Sequence of chain 1.B:
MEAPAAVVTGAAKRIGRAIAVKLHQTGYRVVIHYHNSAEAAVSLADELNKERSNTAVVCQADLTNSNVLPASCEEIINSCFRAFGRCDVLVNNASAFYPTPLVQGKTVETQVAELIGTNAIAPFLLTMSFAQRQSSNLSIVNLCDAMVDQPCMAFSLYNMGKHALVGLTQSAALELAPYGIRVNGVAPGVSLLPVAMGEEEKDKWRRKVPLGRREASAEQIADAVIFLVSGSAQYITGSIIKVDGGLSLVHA

The protein below binds the small molecule below.
Small molecule (SMILES): Nc1nc2ccc(C(=O)NCc3ccc(Cl)c(Cl)c3)cc2s1

Binding-site contacts:
Ligand atom CAB contacts residue PHE117 of chain 1.B at 3.4 Å (hydrophobic).
Ligand atom CAB contacts residue SER115 of chain 1.B at 3.8 Å.
Ligand atom CAP contacts residue CYS188 of chain 1.B at 3.6 Å (hydrophobic).
Ligand atom NAF contacts residue NAP1 of chain 1.H at 2.6 Å (h-bond).
Ligand atom CAL contacts residue LEU229 of chain 1.B at 3.8 Å (hydrophobic).
Ligand atom CAE contacts residue TYR194 of chain 1.B at 3.6 Å (hydrophobic).
Ligand atom CAO contacts residue TRP241 of chain 1.B at 3.9 Å (hydrophobic).
Ligand atom CAH contacts residue NAP1 of chain 1.H at 3.5 Å.
Ligand atom CAE contacts residue NAP1 of chain 1.H at 3.6 Å.
Ligand atom CAD contacts residue NAP1 of chain 1.H at 3.7 Å.
Ligand atom CAJ contacts residue ASP181 of chain 1.B at 3.7 Å.
Ligand atom CAR contacts residue NAP1 of chain 1.H at 3.6 Å.
Ligand atom NAA contacts residue NAP1 of chain 1.H at 3.0 Å (h-bond).
Ligand atom CL1 contacts residue CYS188 of chain 1.B at 3.5 Å.
Ligand atom CAI contacts residue PHE117 of chain 1.B at 3.8 Å (hydrophobic).
Ligand atom SAC contacts residue NAP1 of chain 1.H at 3.2 Å (h-bond).
Ligand atom CAG contacts residue PHE117 of chain 1.B at 3.9 Å (hydrophobic).
Ligand atom NAA contacts residue SER115 of chain 1.B at 2.9 Å (h-bond).
Ligand atom NAF contacts residue TYR194 of chain 1.B at 3.5 Å (h-bond).
Ligand atom CAG contacts residue NAP1 of chain 1.H at 3.5 Å.
Ligand atom CAJ contacts residue TYR194 of chain 1.B at 3.0 Å (hydrophobic).
Ligand atom CL1 contacts residue PHE191 of chain 1.B at 3.7 Å.
Ligand atom CAL contacts residue TRP241 of chain 1.B at 3.5 Å (hydrophobic).
Ligand atom CAJ contacts residue PHE117 of chain 1.B at 3.7 Å (hydrophobic).
Ligand atom CAB contacts residue NAP1 of chain 1.H at 3.2 Å.
Ligand atom CAE contacts residue PHE117 of chain 1.B at 3.7 Å (hydrophobic).
Ligand atom CAN contacts residue TRP241 of chain 1.B at 3.6 Å (hydrophobic).
Ligand atom CAI contacts residue ASP181 of chain 1.B at 3.9 Å.
Ligand atom CAO contacts residue CYS188 of chain 1.B at 3.9 Å (hydrophobic).
Ligand atom CAD contacts residue PHE117 of chain 1.B at 3.8 Å (hydrophobic).
Ligand atom CAJ contacts residue NAP1 of chain 1.H at 3.4 Å.
Ligand atom CAI contacts residue NAP1 of chain 1.H at 3.2 Å.
Ligand atom NAF contacts residue PHE117 of chain 1.B at 3.6 Å.
Ligand atom NAA contacts residue PHE117 of chain 1.B at 3.7 Å.
Ligand atom OAU contacts residue NAP1 of chain 1.H at 3.8 Å.
Ligand atom CAM contacts residue TRP241 of chain 1.B at 3.2 Å (hydrophobic).
Ligand atom CL2 contacts residue MET233 of chain 1.B at 3.9 Å.
Ligand atom CAM contacts residue MET233 of chain 1.B at 3.7 Å (hydrophobic).
Ligand atom CAH contacts residue PHE117 of chain 1.B at 3.9 Å (hydrophobic).
Ligand atom CAK contacts residue TRP241 of chain 1.B at 3.9 Å (hydrophobic).